Binding-site contacts:
Ligand atom C5 contacts residue ASN114 of chain 1.D at 3.7 Å.
Ligand atom N2 contacts residue ASN114 of chain 1.D at 2.9 Å (h-bond).
Ligand atom C7 contacts residue ASN114 of chain 1.D at 3.5 Å.
Ligand atom O7 contacts residue ASN114 of chain 1.D at 3.8 Å.
Ligand atom O7 contacts residue SER116 of chain 1.D at 4.0 Å.
Ligand atom C8 contacts residue GLU117 of chain 1.D at 3.6 Å.
Ligand atom C8 contacts residue SER116 of chain 1.D at 3.7 Å.
Ligand atom C2 contacts residue ASN114 of chain 1.D at 2.5 Å.
Ligand atom O5 contacts residue ASN114 of chain 1.D at 2.4 Å (h-bond).
Ligand atom C7 contacts residue SER116 of chain 1.D at 4.2 Å.
Ligand atom C1 contacts residue ASN114 of chain 1.D at 1.5 Å.
Ligand atom C4 contacts residue ASN114 of chain 1.D at 4.2 Å.
Ligand atom C8 contacts residue ASN114 of chain 1.D at 3.7 Å.
Ligand atom C3 contacts residue ASN114 of chain 1.D at 3.8 Å.

Sequence of chain 1.D:
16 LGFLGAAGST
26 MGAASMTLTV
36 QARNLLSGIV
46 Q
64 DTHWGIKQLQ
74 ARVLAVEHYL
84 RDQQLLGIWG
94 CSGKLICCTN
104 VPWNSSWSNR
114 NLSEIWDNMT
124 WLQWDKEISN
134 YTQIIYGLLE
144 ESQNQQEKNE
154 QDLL

A small-molecule ligand and the protein it binds are described below.
Small molecule (SMILES): CC(=O)N[C@@H]1[C@@H](O)[C@H](O)[C@@H](CO)O[C@H]1O